Binding-site contacts:
Ligand atom O3G contacts residue MG1 of chain 1.L at 1.9 Å.
Ligand atom C8 contacts residue PRO199 of chain 1.A at 3.8 Å (hydrophobic).
Ligand atom PG contacts residue MG1 of chain 1.L at 3.2 Å.
Ligand atom O2' contacts residue LEU2 of chain 1.A at 3.7 Å.
Ligand atom PA contacts residue THR49 of chain 1.A at 3.8 Å.
Ligand atom O3B contacts residue MG1 of chain 1.L at 3.6 Å.
Ligand atom O2A contacts residue LYS47 of chain 1.A at 3.5 Å (salt-bridge).
Ligand atom PB contacts residue MG1 of chain 1.L at 3.6 Å.
Ligand atom O1B contacts residue GLY44 of chain 1.A at 3.8 Å.
Ligand atom O1A contacts residue GLU110 of chain 1.F at 3.7 Å.
Ligand atom S1G contacts residue THR141 of chain 1.A at 3.8 Å.
Ligand atom O2A contacts residue ARG3 of chain 1.A at 3.5 Å (salt-bridge).
Ligand atom C8 contacts residue GLY46 of chain 1.A at 3.7 Å.
Ligand atom O2B contacts residue MG1 of chain 1.L at 2.3 Å.
Ligand atom N7 contacts residue GLY46 of chain 1.A at 3.6 Å.
Ligand atom N7 contacts residue TYR163 of chain 1.A at 3.6 Å (h-bond).
Ligand atom S1G contacts residue LYS47 of chain 1.A at 2.9 Å (salt-bridge).
Ligand atom O1B contacts residue GLY46 of chain 1.A at 3.5 Å (h-bond).
Ligand atom N7 contacts residue LEU45 of chain 1.A at 3.6 Å.
Ligand atom O3' contacts residue ASN203 of chain 1.A at 3.8 Å.
Ligand atom O3G contacts residue ARG153 of chain 1.F at 3.7 Å.
Ligand atom O3B contacts residue GLY44 of chain 1.A at 3.2 Å (h-bond).
Ligand atom O5' contacts residue THR49 of chain 1.A at 3.8 Å.
Ligand atom O2A contacts residue GLY46 of chain 1.A at 3.2 Å.
Ligand atom N6 contacts residue TYR10 of chain 1.A at 3.6 Å.
Ligand atom PA contacts residue ARG3 of chain 1.A at 3.6 Å.
Ligand atom N6 contacts residue ILE11 of chain 1.A at 3.0 Å (h-bond).
Ligand atom O3A contacts residue GLY46 of chain 1.A at 3.7 Å.
Ligand atom N9 contacts residue PRO199 of chain 1.A at 3.9 Å.
Ligand atom C2 contacts residue PRO4 of chain 1.A at 3.8 Å (hydrophobic).
Ligand atom O3A contacts residue GLY44 of chain 1.A at 3.6 Å.
Ligand atom O2' contacts residue ARG3 of chain 1.A at 3.8 Å.
Ligand atom C5' contacts residue GLU110 of chain 1.F at 3.8 Å.
Ligand atom O2A contacts residue THR49 of chain 1.A at 2.9 Å (h-bond).
Ligand atom O1B contacts residue LYS47 of chain 1.A at 3.1 Å (salt-bridge).
Ligand atom O1A contacts residue ARG3 of chain 1.A at 3.1 Å (salt-bridge).
Ligand atom O2A contacts residue THR48 of chain 1.A at 3.5 Å (h-bond).
Ligand atom N6 contacts residue TYR163 of chain 1.A at 3.2 Å (h-bond).
Ligand atom O3B contacts residue ARG200 of chain 1.A at 3.5 Å (salt-bridge).
Ligand atom O2B contacts residue THR48 of chain 1.A at 2.8 Å (h-bond).

A protein and the small-molecule ligand that binds it are described below.
Small molecule (SMILES): Nc1ncnc2c1ncn2[C@@H]1O[C@H](COP(=O)(O)OP(=O)(O)OP(O)(O)=S)[C@@H](O)[C@H]1O

Sequence of chain 1.F:
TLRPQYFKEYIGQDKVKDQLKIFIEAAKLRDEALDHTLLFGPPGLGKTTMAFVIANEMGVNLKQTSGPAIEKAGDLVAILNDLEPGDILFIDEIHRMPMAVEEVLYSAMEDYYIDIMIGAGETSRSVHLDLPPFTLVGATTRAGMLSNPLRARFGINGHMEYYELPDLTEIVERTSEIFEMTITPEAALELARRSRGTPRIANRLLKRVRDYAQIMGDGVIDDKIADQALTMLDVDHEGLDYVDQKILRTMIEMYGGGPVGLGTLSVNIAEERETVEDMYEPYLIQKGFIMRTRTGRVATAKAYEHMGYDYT

Sequence of chain 1.A:
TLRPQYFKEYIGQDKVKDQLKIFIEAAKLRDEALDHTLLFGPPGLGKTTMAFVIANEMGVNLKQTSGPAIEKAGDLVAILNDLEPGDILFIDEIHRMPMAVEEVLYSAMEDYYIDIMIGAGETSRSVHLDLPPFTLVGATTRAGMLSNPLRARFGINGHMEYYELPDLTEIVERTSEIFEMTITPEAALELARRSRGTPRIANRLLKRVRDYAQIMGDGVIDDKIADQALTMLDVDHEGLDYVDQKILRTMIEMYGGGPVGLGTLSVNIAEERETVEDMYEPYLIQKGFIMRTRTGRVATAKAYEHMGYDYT